This protein binds this small molecule.
Small molecule (SMILES): CC(=O)N[C@@H]1[C@@H](O)[C@H](O)[C@@H](CO)O[C@H]1O

Binding-site contacts:
Ligand atom C7 contacts residue ASN19 of chain 1.A at 3.2 Å.
Ligand atom C6 contacts residue TRP22 of chain 1.A at 4.0 Å (hydrophobic).
Ligand atom C2 contacts residue ASN19 of chain 1.A at 2.5 Å.
Ligand atom C5 contacts residue TRP22 of chain 1.A at 3.9 Å (hydrophobic).
Ligand atom O7 contacts residue THR21 of chain 1.A at 3.9 Å.
Ligand atom N2 contacts residue THR21 of chain 1.A at 3.9 Å.
Ligand atom N2 contacts residue ASN19 of chain 1.A at 3.1 Å (h-bond).
Ligand atom O5 contacts residue TRP22 of chain 1.A at 3.7 Å.
Ligand atom O5 contacts residue THR18 of chain 1.A at 4.1 Å.
Ligand atom C1 contacts residue TRP22 of chain 1.A at 3.7 Å (hydrophobic).
Ligand atom C3 contacts residue ASN19 of chain 1.A at 3.7 Å.
Ligand atom C4 contacts residue ASN19 of chain 1.A at 4.2 Å.
Ligand atom C5 contacts residue ASN19 of chain 1.A at 3.6 Å.
Ligand atom C1 contacts residue THR21 of chain 1.A at 4.3 Å.
Ligand atom O5 contacts residue ASN19 of chain 1.A at 2.3 Å (h-bond).
Ligand atom C7 contacts residue THR21 of chain 1.A at 4.2 Å.
Ligand atom O7 contacts residue ASN19 of chain 1.A at 2.8 Å (h-bond).
Ligand atom C1 contacts residue ASN19 of chain 1.A at 1.4 Å.

Sequence of chain 1.A:
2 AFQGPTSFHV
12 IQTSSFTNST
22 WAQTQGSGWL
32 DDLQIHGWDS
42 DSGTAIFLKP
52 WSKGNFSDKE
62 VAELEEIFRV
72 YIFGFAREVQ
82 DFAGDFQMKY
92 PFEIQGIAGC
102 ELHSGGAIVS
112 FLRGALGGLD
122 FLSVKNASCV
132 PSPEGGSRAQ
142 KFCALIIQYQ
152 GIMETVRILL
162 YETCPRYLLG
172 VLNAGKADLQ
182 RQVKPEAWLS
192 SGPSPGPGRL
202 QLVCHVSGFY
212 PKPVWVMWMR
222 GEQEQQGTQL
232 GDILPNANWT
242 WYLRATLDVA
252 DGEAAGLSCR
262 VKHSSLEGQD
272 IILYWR